Sequence of chain 2.B:
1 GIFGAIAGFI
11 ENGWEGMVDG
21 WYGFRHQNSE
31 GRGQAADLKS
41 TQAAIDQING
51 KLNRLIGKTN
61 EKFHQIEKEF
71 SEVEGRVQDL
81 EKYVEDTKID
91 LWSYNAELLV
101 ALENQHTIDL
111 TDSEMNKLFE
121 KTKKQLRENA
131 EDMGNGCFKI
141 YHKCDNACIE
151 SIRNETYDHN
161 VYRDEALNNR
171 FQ

This small molecule binds to this protein.
Small molecule (SMILES): CC(=O)N[C@@H]1[C@@H](O)[C@H](O)[C@@H](CO)O[C@H]1O

Sequence of chain 2.A:
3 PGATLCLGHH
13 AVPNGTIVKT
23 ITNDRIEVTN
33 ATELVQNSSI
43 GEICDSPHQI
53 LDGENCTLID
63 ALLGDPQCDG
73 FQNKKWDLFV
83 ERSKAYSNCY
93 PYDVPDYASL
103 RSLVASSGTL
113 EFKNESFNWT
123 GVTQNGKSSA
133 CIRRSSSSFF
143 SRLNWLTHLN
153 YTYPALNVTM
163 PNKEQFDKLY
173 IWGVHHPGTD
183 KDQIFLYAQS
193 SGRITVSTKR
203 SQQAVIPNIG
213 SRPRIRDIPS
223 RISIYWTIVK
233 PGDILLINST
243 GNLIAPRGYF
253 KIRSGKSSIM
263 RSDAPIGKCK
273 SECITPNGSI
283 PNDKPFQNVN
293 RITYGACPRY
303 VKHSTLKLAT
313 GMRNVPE

Binding-site contacts:
Ligand atom C2 contacts residue ASN279 of chain 2.A at 2.4 Å.
Ligand atom O5 contacts residue VAL291 of chain 2.A at 4.5 Å.
Ligand atom C5 contacts residue ASN292 of chain 2.A at 3.7 Å.
Ligand atom C7 contacts residue ASN279 of chain 2.A at 3.1 Å.
Ligand atom C3 contacts residue VAL291 of chain 2.A at 4.3 Å (hydrophobic).
Ligand atom C1 contacts residue ASN279 of chain 2.A at 1.4 Å.
Ligand atom C6 contacts residue GLU69 of chain 2.B at 4.1 Å.
Ligand atom O5 contacts residue ASN292 of chain 2.A at 3.5 Å (h-bond).
Ligand atom O7 contacts residue ASN279 of chain 2.A at 2.9 Å (h-bond).
Ligand atom C1 contacts residue ASN292 of chain 2.A at 3.9 Å.
Ligand atom C2 contacts residue VAL291 of chain 2.A at 4.0 Å (hydrophobic).
Ligand atom C1 contacts residue VAL291 of chain 2.A at 3.5 Å (hydrophobic).
Ligand atom O5 contacts residue ASN279 of chain 2.A at 2.4 Å (h-bond).
Ligand atom N2 contacts residue VAL291 of chain 2.A at 3.8 Å.
Ligand atom C5 contacts residue ASN279 of chain 2.A at 3.7 Å.
Ligand atom C6 contacts residue ASN292 of chain 2.A at 4.0 Å.
Ligand atom C3 contacts residue ASN279 of chain 2.A at 3.8 Å.
Ligand atom N2 contacts residue ASN279 of chain 2.A at 2.9 Å (h-bond).
Ligand atom C8 contacts residue ASN39 of chain 2.A at 3.8 Å.
Ligand atom C8 contacts residue ASN279 of chain 2.A at 4.3 Å.
Ligand atom C4 contacts residue ASN279 of chain 2.A at 4.2 Å.